Binding-site contacts:
Ligand atom C8 contacts residue GLN207 of chain 1.C at 3.4 Å.
Ligand atom C1 contacts residue ASN209 of chain 1.C at 1.4 Å.
Ligand atom C3 contacts residue GLU202 of chain 1.C at 4.0 Å.
Ligand atom C2 contacts residue GLU202 of chain 1.C at 4.2 Å.
Ligand atom C5 contacts residue GLU202 of chain 1.C at 4.2 Å.
Ligand atom C4 contacts residue ASN209 of chain 1.C at 4.2 Å.
Ligand atom O6 contacts residue ASN209 of chain 1.C at 4.4 Å.
Ligand atom O6 contacts residue TYR154 of chain 1.C at 4.1 Å.
Ligand atom O5 contacts residue TYR154 of chain 1.C at 4.2 Å.
Ligand atom C1 contacts residue GLU202 of chain 1.C at 3.8 Å.
Ligand atom C6 contacts residue TYR154 of chain 1.C at 3.7 Å (hydrophobic).
Ligand atom O5 contacts residue GLU202 of chain 1.C at 4.4 Å.
Ligand atom C6 contacts residue LEU163 of chain 1.C at 4.3 Å (hydrophobic).
Ligand atom O5 contacts residue ASN209 of chain 1.C at 2.3 Å (h-bond).
Ligand atom N2 contacts residue ASN209 of chain 1.C at 3.0 Å (h-bond).
Ligand atom O6 contacts residue LEU163 of chain 1.C at 4.0 Å.
Ligand atom O7 contacts residue ASN209 of chain 1.C at 4.2 Å.
Ligand atom C3 contacts residue ASN209 of chain 1.C at 3.9 Å.
Ligand atom C7 contacts residue GLN207 of chain 1.C at 4.2 Å.
Ligand atom C7 contacts residue ASN209 of chain 1.C at 3.9 Å.
Ligand atom C5 contacts residue ASN209 of chain 1.C at 3.6 Å.
Ligand atom C5 contacts residue TYR154 of chain 1.C at 3.7 Å (hydrophobic).
Ligand atom O5 contacts residue CYS200 of chain 1.C at 4.3 Å.
Ligand atom N2 contacts residue GLN207 of chain 1.C at 4.5 Å.
Ligand atom C2 contacts residue ASN209 of chain 1.C at 2.5 Å.
Ligand atom N2 contacts residue GLU202 of chain 1.C at 4.2 Å.

This small molecule binds to this protein.
Small molecule (SMILES): CC(=O)N[C@@H]1[C@@H](O)[C@H](O)[C@@H](CO)O[C@H]1O

Sequence of chain 1.C:
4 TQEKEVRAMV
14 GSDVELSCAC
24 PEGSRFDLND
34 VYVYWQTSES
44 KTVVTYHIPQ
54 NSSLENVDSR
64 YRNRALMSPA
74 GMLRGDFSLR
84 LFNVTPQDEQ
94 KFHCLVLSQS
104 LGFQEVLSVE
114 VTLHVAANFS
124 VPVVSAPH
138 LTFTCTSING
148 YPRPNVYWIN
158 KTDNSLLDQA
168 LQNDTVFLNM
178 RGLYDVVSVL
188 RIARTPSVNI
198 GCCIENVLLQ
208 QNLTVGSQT